Binding-site contacts:
Ligand atom O3' contacts residue VAL47 of chain 10.A at 3.1 Å.
Ligand atom C5' contacts residue ASN414 of chain 10.A at 3.3 Å.
Ligand atom P contacts residue LYS21 of chain 9.C at 3.4 Å.
Ligand atom OP2 contacts residue LYS21 of chain 9.C at 2.7 Å (salt-bridge).
Ligand atom C4' contacts residue VAL47 of chain 10.A at 4.1 Å (hydrophobic).
Ligand atom OP1 contacts residue ARG412 of chain 10.A at 3.8 Å.
Ligand atom C3' contacts residue VAL47 of chain 10.A at 4.0 Å (hydrophobic).
Ligand atom C1' contacts residue ASN414 of chain 10.A at 4.1 Å.
Ligand atom C3' contacts residue ASN414 of chain 10.A at 4.5 Å.
Ligand atom C4' contacts residue ASN414 of chain 10.A at 3.0 Å.
Ligand atom C2' contacts residue VAL47 of chain 10.A at 4.3 Å (hydrophobic).
Ligand atom P contacts residue ARG412 of chain 10.A at 2.7 Å.
Ligand atom OP1 contacts residue ARG18 of chain 9.C at 4.0 Å.
Ligand atom O5' contacts residue ARG412 of chain 10.A at 3.1 Å (salt-bridge).
Ligand atom O4' contacts residue ASN414 of chain 10.A at 2.9 Å (h-bond).
Ligand atom O3' contacts residue ARG412 of chain 10.A at 4.3 Å.
Ligand atom C4' contacts residue ARG412 of chain 10.A at 4.4 Å.
Ligand atom OP2 contacts residue ARG18 of chain 9.C at 3.7 Å.
Ligand atom OP1 contacts residue LYS21 of chain 9.C at 3.9 Å.
Ligand atom OP2 contacts residue ARG412 of chain 10.A at 1.4 Å (salt-bridge).
Ligand atom C5' contacts residue ARG412 of chain 10.A at 3.0 Å.

Sequence of chain 9.C:
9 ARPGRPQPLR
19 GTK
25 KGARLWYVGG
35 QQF

Sequence of chain 10.A:
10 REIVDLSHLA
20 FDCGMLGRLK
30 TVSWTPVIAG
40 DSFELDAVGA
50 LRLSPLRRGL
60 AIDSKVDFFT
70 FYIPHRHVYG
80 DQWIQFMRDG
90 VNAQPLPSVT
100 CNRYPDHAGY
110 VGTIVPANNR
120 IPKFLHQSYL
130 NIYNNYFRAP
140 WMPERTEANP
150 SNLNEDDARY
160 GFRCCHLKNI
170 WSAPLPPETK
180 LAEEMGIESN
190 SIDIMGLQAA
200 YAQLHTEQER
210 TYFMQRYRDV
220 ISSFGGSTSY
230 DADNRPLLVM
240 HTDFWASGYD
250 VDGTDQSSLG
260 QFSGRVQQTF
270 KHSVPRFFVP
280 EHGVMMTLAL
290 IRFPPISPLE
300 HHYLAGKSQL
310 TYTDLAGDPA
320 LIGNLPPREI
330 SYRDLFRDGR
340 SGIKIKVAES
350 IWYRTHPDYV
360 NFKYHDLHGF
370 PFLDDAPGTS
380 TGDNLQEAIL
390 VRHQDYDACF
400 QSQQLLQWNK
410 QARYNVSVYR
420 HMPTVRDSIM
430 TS

This protein binds this small molecule.
Small molecule (SMILES): Nc1ccn([C@H]2C[C@H](O)[C@@H](COP(=O)(O)O)O2)c(=O)n1